The small molecule below binds the protein below.
Small molecule (SMILES): CC(=O)N[C@H]1[C@H](O[C@H]2[C@H](O)[C@@H](NC(C)=O)CO[C@@H]2CO)O[C@H](CO)[C@@H](O)[C@@H]1O

Binding-site contacts:
Ligand atom C7 contacts residue VAL153 of chain 56.A at 4.0 Å (hydrophobic).
Ligand atom C8 contacts residue GLY150 of chain 56.A at 4.3 Å.
Ligand atom C2 contacts residue ASN154 of chain 56.A at 2.9 Å.
Ligand atom C7 contacts residue GLY150 of chain 56.A at 4.5 Å.
Ligand atom C8 contacts residue ASN154 of chain 56.A at 3.4 Å.
Ligand atom O7 contacts residue VAL153 of chain 56.A at 2.8 Å (h-bond).
Ligand atom C3 contacts residue ASN154 of chain 56.A at 4.3 Å.
Ligand atom O7 contacts residue ASN154 of chain 56.A at 1.3 Å (h-bond).
Ligand atom O7 contacts residue THR156 of chain 56.A at 4.2 Å.
Ligand atom C7 contacts residue ASN154 of chain 56.A at 1.9 Å.
Ligand atom C5 contacts residue THR156 of chain 56.A at 3.7 Å.
Ligand atom C1 contacts residue THR156 of chain 56.A at 4.1 Å.
Ligand atom O5 contacts residue ASN154 of chain 56.A at 3.7 Å.
Ligand atom N2 contacts residue ASN154 of chain 56.A at 2.2 Å (h-bond).
Ligand atom O5 contacts residue THR156 of chain 56.A at 3.9 Å.
Ligand atom C1 contacts residue ASN154 of chain 56.A at 2.6 Å.
Ligand atom O7 contacts residue GLY150 of chain 56.A at 4.2 Å.
Ligand atom C6 contacts residue THR156 of chain 56.A at 4.2 Å.

Sequence of chain 56.A:
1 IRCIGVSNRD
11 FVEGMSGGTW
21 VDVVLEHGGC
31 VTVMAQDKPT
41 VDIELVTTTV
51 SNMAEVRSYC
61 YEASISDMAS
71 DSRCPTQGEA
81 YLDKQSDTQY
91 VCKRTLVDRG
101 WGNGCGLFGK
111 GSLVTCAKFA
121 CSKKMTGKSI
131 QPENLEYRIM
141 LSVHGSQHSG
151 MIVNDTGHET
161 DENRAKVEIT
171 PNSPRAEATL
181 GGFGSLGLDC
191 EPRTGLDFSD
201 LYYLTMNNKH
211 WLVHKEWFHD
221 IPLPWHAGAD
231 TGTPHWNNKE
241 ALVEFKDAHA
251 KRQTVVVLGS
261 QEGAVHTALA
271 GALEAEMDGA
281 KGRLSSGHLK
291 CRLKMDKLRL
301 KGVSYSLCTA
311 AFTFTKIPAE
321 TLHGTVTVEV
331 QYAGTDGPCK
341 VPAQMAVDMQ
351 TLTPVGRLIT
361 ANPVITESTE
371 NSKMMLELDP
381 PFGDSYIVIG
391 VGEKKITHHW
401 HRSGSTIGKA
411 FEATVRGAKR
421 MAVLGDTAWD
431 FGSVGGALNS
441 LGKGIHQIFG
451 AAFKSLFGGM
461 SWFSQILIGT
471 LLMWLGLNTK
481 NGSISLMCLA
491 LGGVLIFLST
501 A